This small molecule binds to this protein.
Small molecule (SMILES): CC(=O)N[C@@H]1[C@@H](O)[C@H](O)[C@@H](CO)O[C@H]1O

Binding-site contacts:
Ligand atom C4 contacts residue ASN784 of chain 1.C at 4.2 Å.
Ligand atom N2 contacts residue ASN784 of chain 1.C at 2.9 Å (h-bond).
Ligand atom C1 contacts residue ASN784 of chain 1.C at 1.4 Å.
Ligand atom C7 contacts residue ASN784 of chain 1.C at 3.7 Å.
Ligand atom O5 contacts residue SER786 of chain 1.C at 3.2 Å (h-bond).
Ligand atom C1 contacts residue SER786 of chain 1.C at 3.3 Å.
Ligand atom O7 contacts residue SER786 of chain 1.C at 4.2 Å.
Ligand atom O7 contacts residue ASN784 of chain 1.C at 4.0 Å.
Ligand atom O5 contacts residue ASN784 of chain 1.C at 2.4 Å (h-bond).
Ligand atom C5 contacts residue ASN784 of chain 1.C at 3.6 Å.
Ligand atom C3 contacts residue ASN784 of chain 1.C at 3.7 Å.
Ligand atom C5 contacts residue SER786 of chain 1.C at 3.5 Å.
Ligand atom C2 contacts residue ASN784 of chain 1.C at 2.4 Å.
Ligand atom C6 contacts residue SER786 of chain 1.C at 4.1 Å.

Sequence of chain 1.C:
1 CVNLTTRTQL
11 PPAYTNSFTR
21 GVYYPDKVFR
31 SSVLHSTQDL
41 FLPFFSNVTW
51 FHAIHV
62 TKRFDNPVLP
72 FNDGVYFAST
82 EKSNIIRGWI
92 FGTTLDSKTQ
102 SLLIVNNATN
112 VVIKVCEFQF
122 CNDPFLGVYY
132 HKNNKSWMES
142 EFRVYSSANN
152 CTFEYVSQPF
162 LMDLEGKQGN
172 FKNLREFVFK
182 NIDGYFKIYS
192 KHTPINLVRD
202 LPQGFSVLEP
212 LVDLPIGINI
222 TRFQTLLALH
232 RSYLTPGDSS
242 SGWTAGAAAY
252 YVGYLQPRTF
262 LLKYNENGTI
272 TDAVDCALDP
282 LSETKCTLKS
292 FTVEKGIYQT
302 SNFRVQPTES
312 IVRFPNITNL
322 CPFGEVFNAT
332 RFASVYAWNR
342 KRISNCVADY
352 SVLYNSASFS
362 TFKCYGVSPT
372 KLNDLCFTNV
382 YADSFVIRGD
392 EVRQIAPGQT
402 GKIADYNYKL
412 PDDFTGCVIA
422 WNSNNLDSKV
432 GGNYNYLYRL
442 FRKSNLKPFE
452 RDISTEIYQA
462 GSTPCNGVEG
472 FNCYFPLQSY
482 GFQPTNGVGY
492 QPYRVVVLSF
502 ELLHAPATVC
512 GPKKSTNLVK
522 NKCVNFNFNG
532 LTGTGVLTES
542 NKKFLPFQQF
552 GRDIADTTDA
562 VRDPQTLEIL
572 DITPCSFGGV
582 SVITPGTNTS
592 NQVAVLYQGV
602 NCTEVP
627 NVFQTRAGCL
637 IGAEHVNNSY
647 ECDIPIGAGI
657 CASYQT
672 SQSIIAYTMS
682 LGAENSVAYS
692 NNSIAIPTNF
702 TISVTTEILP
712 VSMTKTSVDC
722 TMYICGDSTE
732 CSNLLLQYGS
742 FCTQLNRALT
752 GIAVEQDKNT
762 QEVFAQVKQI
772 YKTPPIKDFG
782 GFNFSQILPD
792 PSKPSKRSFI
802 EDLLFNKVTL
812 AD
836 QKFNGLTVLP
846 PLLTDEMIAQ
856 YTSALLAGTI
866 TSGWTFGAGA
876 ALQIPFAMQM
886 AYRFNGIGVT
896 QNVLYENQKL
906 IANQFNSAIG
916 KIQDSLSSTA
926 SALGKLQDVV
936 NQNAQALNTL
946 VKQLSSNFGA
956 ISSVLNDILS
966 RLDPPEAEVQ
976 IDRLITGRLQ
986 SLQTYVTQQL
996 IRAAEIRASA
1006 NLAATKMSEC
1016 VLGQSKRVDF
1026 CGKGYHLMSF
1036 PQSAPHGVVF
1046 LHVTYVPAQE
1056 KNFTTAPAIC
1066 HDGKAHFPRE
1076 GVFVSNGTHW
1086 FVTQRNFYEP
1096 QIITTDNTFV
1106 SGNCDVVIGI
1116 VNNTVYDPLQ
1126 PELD